Binding-site contacts:
Ligand atom C5 contacts residue NOK1 of chain 1.I at 3.4 Å.
Ligand atom C3 contacts residue NOK1 of chain 1.I at 3.7 Å.
Ligand atom O4 contacts residue GLN171 of chain 1.B at 3.1 Å (h-bond).
Ligand atom C6 contacts residue ASP448 of chain 1.B at 4.0 Å.
Ligand atom O3 contacts residue HIS244 of chain 1.B at 3.3 Å.
Ligand atom O4 contacts residue HIS244 of chain 1.B at 3.8 Å.
Ligand atom C1 contacts residue NOK1 of chain 1.I at 1.3 Å.
Ligand atom C5 contacts residue CYS168 of chain 1.B at 3.9 Å (hydrophobic).
Ligand atom O3 contacts residue GLU197 of chain 1.B at 2.6 Å (salt-bridge).
Ligand atom O2 contacts residue ASP301 of chain 1.B at 2.8 Å (salt-bridge).
Ligand atom C3 contacts residue CYS168 of chain 1.B at 4.1 Å (hydrophobic).
Ligand atom C1 contacts residue TRP446 of chain 1.B at 3.8 Å (hydrophobic).
Ligand atom C2 contacts residue HIS244 of chain 1.B at 3.6 Å.
Ligand atom C6 contacts residue CYS170 of chain 1.B at 3.8 Å (hydrophobic).
Ligand atom O2 contacts residue GLU197 of chain 1.B at 4.1 Å.
Ligand atom C6 contacts residue GLN171 of chain 1.B at 4.0 Å.
Ligand atom O6 contacts residue NOK1 of chain 1.I at 3.5 Å (h-bond).
Ligand atom O2 contacts residue ASN240 of chain 1.B at 3.1 Å (h-bond).
Ligand atom O3 contacts residue ASN240 of chain 1.B at 3.2 Å (h-bond).
Ligand atom C4 contacts residue GLN171 of chain 1.B at 4.2 Å.
Ligand atom C3 contacts residue GLU197 of chain 1.B at 3.3 Å.
Ligand atom C3 contacts residue ASN240 of chain 1.B at 4.1 Å.
Ligand atom C4 contacts residue CYS170 of chain 1.B at 3.9 Å (hydrophobic).
Ligand atom C2 contacts residue ASP301 of chain 1.B at 3.9 Å.
Ligand atom O5 contacts residue NOK1 of chain 1.I at 2.2 Å (h-bond).
Ligand atom C4 contacts residue GLU197 of chain 1.B at 4.0 Å.
Ligand atom O2 contacts residue NOK1 of chain 1.I at 2.9 Å (h-bond).
Ligand atom O6 contacts residue PRO447 of chain 1.B at 3.3 Å.
Ligand atom C4 contacts residue CYS168 of chain 1.B at 4.0 Å (hydrophobic).
Ligand atom C2 contacts residue NOK1 of chain 1.I at 2.4 Å.
Ligand atom O6 contacts residue ASP448 of chain 1.B at 2.9 Å (salt-bridge).
Ligand atom O2 contacts residue HIS244 of chain 1.B at 3.7 Å.
Ligand atom C6 contacts residue LEU555 of chain 1.B at 3.9 Å (hydrophobic).
Ligand atom C6 contacts residue PRO447 of chain 1.B at 4.1 Å (hydrophobic).
Ligand atom O2 contacts residue TRP446 of chain 1.B at 4.2 Å.
Ligand atom O5 contacts residue ASP448 of chain 1.B at 3.9 Å.
Ligand atom C2 contacts residue ASN240 of chain 1.B at 3.9 Å.
Ligand atom C5 contacts residue CYS170 of chain 1.B at 3.9 Å (hydrophobic).
Ligand atom C4 contacts residue NOK1 of chain 1.I at 4.1 Å.
Ligand atom O6 contacts residue LEU555 of chain 1.B at 4.0 Å.

The protein below binds the small molecule below.
Small molecule (SMILES): OC[C@H]1O[C@@H](O)[C@H](O)[C@@H](O)[C@H]1O

Sequence of chain 1.B:
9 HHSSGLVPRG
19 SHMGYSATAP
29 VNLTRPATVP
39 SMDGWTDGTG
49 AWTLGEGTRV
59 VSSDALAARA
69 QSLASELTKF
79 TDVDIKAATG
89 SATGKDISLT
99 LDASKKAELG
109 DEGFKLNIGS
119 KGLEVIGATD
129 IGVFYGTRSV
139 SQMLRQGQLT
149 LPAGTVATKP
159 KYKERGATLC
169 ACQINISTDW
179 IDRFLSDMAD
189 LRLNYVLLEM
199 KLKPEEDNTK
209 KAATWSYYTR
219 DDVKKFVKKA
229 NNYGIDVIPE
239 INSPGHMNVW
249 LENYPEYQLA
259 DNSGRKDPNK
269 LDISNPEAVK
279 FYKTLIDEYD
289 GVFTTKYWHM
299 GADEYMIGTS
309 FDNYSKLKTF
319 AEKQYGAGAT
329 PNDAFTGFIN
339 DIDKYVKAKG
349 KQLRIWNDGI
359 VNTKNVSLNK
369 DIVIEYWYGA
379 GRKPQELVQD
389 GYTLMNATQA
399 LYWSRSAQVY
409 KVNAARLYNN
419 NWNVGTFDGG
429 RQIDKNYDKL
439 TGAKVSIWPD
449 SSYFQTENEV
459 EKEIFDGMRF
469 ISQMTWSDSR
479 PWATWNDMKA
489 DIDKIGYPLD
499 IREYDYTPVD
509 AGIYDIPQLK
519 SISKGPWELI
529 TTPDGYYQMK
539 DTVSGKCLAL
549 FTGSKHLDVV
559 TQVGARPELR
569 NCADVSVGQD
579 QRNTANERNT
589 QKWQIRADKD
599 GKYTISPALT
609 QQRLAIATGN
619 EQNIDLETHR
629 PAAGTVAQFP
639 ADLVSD